A protein and the small-molecule ligand that binds it are described below.
Small molecule (SMILES): Nc1ccn([C@H]2C[C@H](O[P](=O)(O)OC[C@H]3O[C@@H](n4cnc5c(=O)nc(N)[nH]c54)C[C@@H]3O)[C@@H](CO[P](=O)(O)O[C@H]3C[C@H](n4ccc(N)nc4=O)O[C@@H]3CO[P](=O)(O)O[C@H]3C[C@H](n4cnc5c(=O)nc(N)[nH]c54)O[C@@H]3COP(=O)(O)O)O2)c(=O)n1

Sequence of chain 1.A:
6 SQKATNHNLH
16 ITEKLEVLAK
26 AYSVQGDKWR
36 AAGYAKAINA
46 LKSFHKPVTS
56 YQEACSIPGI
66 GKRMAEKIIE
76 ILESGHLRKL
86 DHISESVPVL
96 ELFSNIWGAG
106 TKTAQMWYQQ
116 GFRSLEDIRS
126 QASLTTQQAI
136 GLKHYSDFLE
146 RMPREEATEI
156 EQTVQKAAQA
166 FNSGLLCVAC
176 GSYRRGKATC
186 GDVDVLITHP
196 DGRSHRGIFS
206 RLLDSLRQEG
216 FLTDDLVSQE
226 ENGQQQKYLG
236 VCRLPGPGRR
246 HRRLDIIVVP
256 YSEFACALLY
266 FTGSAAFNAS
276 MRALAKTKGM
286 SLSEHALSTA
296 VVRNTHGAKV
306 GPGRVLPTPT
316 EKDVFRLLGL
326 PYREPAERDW

Binding-site contacts:
Ligand atom C5 contacts residue ARG35 of chain 1.A at 3.7 Å.
Ligand atom O5' contacts residue LYS72 of chain 1.A at 3.8 Å.
Ligand atom N7 contacts residue ARG35 of chain 1.A at 3.7 Å.
Ligand atom O4' contacts residue TYR39 of chain 1.A at 3.4 Å.
Ligand atom OP1 contacts residue GLY66 of chain 1.A at 2.9 Å (h-bond).
Ligand atom OP2 contacts residue ARG35 of chain 1.A at 3.7 Å.
Ligand atom O3' contacts residue ILE65 of chain 1.A at 3.8 Å.
Ligand atom P contacts residue LYS72 of chain 1.A at 3.9 Å.
Ligand atom O3' contacts residue MET69 of chain 1.A at 3.7 Å.
Ligand atom O3' contacts residue GLY64 of chain 1.A at 3.5 Å.
Ligand atom C1' contacts residue GLY38 of chain 1.A at 3.9 Å.
Ligand atom O4' contacts residue ARG35 of chain 1.A at 3.6 Å.
Ligand atom C8 contacts residue ARG35 of chain 1.A at 3.5 Å.
Ligand atom C4' contacts residue GLY64 of chain 1.A at 3.1 Å.
Ligand atom OP2 contacts residue TYR27 of chain 1.A at 3.9 Å.
Ligand atom C5' contacts residue GLY66 of chain 1.A at 3.8 Å.
Ligand atom P contacts residue TYR27 of chain 1.A at 3.8 Å.
Ligand atom N9 contacts residue ARG35 of chain 1.A at 3.6 Å.
Ligand atom C4 contacts residue TRP34 of chain 1.A at 3.8 Å (hydrophobic).
Ligand atom OP1 contacts residue TYR39 of chain 1.A at 2.5 Å (h-bond).
Ligand atom O6 contacts residue TRP34 of chain 1.A at 3.8 Å.
Ligand atom P contacts residue ARG68 of chain 1.A at 3.7 Å.
Ligand atom OP1 contacts residue TYR27 of chain 1.A at 2.8 Å (h-bond).
Ligand atom OP2 contacts residue ARG68 of chain 1.A at 3.7 Å.
Ligand atom OP1 contacts residue MET69 of chain 1.A at 3.0 Å (h-bond).
Ligand atom N3 contacts residue GLY38 of chain 1.A at 3.3 Å.
Ligand atom OP2 contacts residue ARG68 of chain 1.A at 3.2 Å (salt-bridge).
Ligand atom OP3 contacts residue ARG68 of chain 1.A at 2.9 Å (salt-bridge).
Ligand atom C5' contacts residue GLY64 of chain 1.A at 3.3 Å.
Ligand atom C1' contacts residue ARG35 of chain 1.A at 3.6 Å.
Ligand atom OP3 contacts residue LYS72 of chain 1.A at 3.0 Å (salt-bridge).
Ligand atom OP1 contacts residue GLY64 of chain 1.A at 3.1 Å (h-bond).
Ligand atom C4' contacts residue TYR39 of chain 1.A at 3.8 Å (hydrophobic).
Ligand atom P contacts residue TYR39 of chain 1.A at 3.4 Å.
Ligand atom C2 contacts residue TRP34 of chain 1.A at 3.5 Å (hydrophobic).
Ligand atom O5' contacts residue TYR39 of chain 1.A at 3.2 Å (h-bond).
Ligand atom N1 contacts residue TRP34 of chain 1.A at 3.8 Å.
Ligand atom C4 contacts residue ARG35 of chain 1.A at 3.7 Å.
Ligand atom C3' contacts residue GLY64 of chain 1.A at 3.8 Å.
Ligand atom N3 contacts residue TRP34 of chain 1.A at 3.5 Å (h-bond).